Binding-site contacts:
Ligand atom C2 contacts residue GLN72 of chain 1.A at 3.9 Å.
Ligand atom O28 contacts residue ARG310 of chain 1.A at 2.8 Å (salt-bridge).
Ligand atom C22 contacts residue ARG309 of chain 1.A at 4.0 Å.
Ligand atom C4 contacts residue ASP42 of chain 2.A at 4.1 Å.
Ligand atom C10 contacts residue VAL45 of chain 2.A at 4.3 Å (hydrophobic).
Ligand atom O29 contacts residue ARG310 of chain 1.A at 2.7 Å (salt-bridge).
Ligand atom C23 contacts residue ASP42 of chain 2.A at 3.5 Å.
Ligand atom C3 contacts residue VAL45 of chain 2.A at 4.0 Å (hydrophobic).
Ligand atom O2 contacts residue GLN72 of chain 1.A at 3.8 Å.
Ligand atom O3 contacts residue ASN44 of chain 2.A at 3.8 Å.
Ligand atom C9 contacts residue VAL45 of chain 2.A at 4.3 Å (hydrophobic).
Ligand atom C29 contacts residue ARG309 of chain 1.A at 3.7 Å.
Ligand atom C21 contacts residue PHE196 of chain 1.A at 4.3 Å (hydrophobic).
Ligand atom C24 contacts residue GLN72 of chain 1.A at 3.6 Å.
Ligand atom C11 contacts residue TYR75 of chain 1.A at 4.2 Å (hydrophobic).
Ligand atom C26 contacts residue GLN71 of chain 1.A at 4.4 Å.
Ligand atom C4 contacts residue GLN72 of chain 1.A at 4.4 Å.
Ligand atom C3 contacts residue ASP42 of chain 2.A at 3.7 Å.
Ligand atom C24 contacts residue ILE68 of chain 1.A at 3.4 Å (hydrophobic).
Ligand atom C23 contacts residue ILE68 of chain 1.A at 4.3 Å (hydrophobic).
Ligand atom C29 contacts residue SER313 of chain 1.A at 4.2 Å.
Ligand atom C3 contacts residue GLN72 of chain 1.A at 3.9 Å.
Ligand atom C22 contacts residue ASP306 of chain 1.A at 4.3 Å.
Ligand atom C20 contacts residue ARG309 of chain 1.A at 4.3 Å.
Ligand atom C28 contacts residue ARG310 of chain 1.A at 3.2 Å.
Ligand atom O29 contacts residue ARG242 of chain 1.A at 3.5 Å (salt-bridge).
Ligand atom C16 contacts residue PHE196 of chain 1.A at 3.7 Å (hydrophobic).
Ligand atom O3 contacts residue ASP42 of chain 2.A at 2.7 Å (salt-bridge).
Ligand atom C23 contacts residue VAL45 of chain 2.A at 3.5 Å (hydrophobic).
Ligand atom C27 contacts residue PHE196 of chain 1.A at 4.1 Å (hydrophobic).
Ligand atom O3 contacts residue GLN72 of chain 1.A at 2.8 Å (h-bond).
Ligand atom C21 contacts residue ARG309 of chain 1.A at 3.6 Å.
Ligand atom C25 contacts residue TYR75 of chain 1.A at 4.2 Å (hydrophobic).
Ligand atom C5 contacts residue VAL45 of chain 2.A at 3.9 Å (hydrophobic).
Ligand atom C15 contacts residue PHE196 of chain 1.A at 4.1 Å (hydrophobic).
Ligand atom C27 contacts residue VAL45 of chain 2.A at 4.1 Å (hydrophobic).
Ligand atom C25 contacts residue GLN72 of chain 1.A at 4.1 Å.
Ligand atom C1 contacts residue VAL45 of chain 2.A at 4.0 Å (hydrophobic).
Ligand atom C25 contacts residue GLN71 of chain 1.A at 3.5 Å.
Ligand atom C4 contacts residue VAL45 of chain 2.A at 4.4 Å (hydrophobic).

Sequence of chain 2.A:
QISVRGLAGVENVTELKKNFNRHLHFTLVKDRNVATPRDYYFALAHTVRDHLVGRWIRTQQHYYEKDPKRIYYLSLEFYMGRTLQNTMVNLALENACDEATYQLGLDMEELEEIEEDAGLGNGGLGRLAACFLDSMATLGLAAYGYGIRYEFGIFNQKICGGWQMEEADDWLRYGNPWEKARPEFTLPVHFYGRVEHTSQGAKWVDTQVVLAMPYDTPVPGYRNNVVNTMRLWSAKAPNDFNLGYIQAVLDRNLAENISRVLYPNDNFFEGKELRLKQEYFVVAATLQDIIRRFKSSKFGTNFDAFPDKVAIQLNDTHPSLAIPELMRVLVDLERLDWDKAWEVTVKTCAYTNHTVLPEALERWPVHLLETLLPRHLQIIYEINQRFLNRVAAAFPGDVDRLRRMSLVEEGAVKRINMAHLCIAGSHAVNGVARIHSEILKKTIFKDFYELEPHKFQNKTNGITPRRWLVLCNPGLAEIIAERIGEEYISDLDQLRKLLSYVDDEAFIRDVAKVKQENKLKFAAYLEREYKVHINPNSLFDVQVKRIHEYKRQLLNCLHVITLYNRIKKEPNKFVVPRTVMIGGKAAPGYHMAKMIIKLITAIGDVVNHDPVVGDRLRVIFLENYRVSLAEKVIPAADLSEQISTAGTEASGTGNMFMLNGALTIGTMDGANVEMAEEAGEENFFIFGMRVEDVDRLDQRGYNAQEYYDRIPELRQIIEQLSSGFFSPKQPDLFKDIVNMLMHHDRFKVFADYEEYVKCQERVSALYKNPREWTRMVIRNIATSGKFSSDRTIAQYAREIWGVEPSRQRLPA

This small molecule binds to this protein.
Small molecule (SMILES): CC1(C)C=C[C@]2(C(=O)O)CC[C@]3(C)C(=CC[C@@H]4[C@@]5(C)C[C@@H](O)[C@H](O)C(C)(C)[C@@H]5CC[C@]43C)[C@@H]2C1

Sequence of chain 1.A:
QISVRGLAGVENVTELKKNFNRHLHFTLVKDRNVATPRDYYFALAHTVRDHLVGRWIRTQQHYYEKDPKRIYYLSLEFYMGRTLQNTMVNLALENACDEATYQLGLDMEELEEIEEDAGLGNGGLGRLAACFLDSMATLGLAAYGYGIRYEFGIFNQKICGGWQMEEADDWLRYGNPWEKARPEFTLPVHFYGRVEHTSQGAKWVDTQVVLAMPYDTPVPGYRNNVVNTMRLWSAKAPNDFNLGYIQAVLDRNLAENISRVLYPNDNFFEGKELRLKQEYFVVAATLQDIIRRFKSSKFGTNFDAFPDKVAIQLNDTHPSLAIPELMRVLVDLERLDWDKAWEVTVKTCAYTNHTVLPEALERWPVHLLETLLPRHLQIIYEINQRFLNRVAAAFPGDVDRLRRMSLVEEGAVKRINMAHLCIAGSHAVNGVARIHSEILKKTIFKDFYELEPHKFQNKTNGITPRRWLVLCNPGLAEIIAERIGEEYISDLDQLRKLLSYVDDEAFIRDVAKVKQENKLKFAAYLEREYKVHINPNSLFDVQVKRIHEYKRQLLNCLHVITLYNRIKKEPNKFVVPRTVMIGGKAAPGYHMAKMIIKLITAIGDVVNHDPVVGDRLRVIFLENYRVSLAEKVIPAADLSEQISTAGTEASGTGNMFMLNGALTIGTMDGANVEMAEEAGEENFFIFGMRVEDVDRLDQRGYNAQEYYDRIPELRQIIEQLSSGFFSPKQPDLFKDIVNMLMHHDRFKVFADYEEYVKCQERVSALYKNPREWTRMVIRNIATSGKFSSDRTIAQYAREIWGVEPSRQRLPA